Binding-site contacts:
Ligand atom C5 contacts residue ASN67 of chain 39.A at 3.7 Å.
Ligand atom C3 contacts residue ASN67 of chain 39.A at 3.8 Å.
Ligand atom C4 contacts residue ASN67 of chain 39.A at 4.2 Å.
Ligand atom C1 contacts residue ASN67 of chain 39.A at 1.4 Å.
Ligand atom C2 contacts residue ASN67 of chain 39.A at 2.5 Å.
Ligand atom N2 contacts residue ASN67 of chain 39.A at 2.9 Å (h-bond).
Ligand atom C8 contacts residue ASN67 of chain 39.A at 4.2 Å.
Ligand atom C8 contacts residue PHE90 of chain 39.A at 3.9 Å (hydrophobic).
Ligand atom C7 contacts residue ASN67 of chain 39.A at 3.7 Å.
Ligand atom C8 contacts residue MET118 of chain 39.A at 4.3 Å (hydrophobic).
Ligand atom O7 contacts residue ASN67 of chain 39.A at 4.1 Å.
Ligand atom O5 contacts residue ASN67 of chain 39.A at 2.4 Å (h-bond).

Sequence of chain 39.A:
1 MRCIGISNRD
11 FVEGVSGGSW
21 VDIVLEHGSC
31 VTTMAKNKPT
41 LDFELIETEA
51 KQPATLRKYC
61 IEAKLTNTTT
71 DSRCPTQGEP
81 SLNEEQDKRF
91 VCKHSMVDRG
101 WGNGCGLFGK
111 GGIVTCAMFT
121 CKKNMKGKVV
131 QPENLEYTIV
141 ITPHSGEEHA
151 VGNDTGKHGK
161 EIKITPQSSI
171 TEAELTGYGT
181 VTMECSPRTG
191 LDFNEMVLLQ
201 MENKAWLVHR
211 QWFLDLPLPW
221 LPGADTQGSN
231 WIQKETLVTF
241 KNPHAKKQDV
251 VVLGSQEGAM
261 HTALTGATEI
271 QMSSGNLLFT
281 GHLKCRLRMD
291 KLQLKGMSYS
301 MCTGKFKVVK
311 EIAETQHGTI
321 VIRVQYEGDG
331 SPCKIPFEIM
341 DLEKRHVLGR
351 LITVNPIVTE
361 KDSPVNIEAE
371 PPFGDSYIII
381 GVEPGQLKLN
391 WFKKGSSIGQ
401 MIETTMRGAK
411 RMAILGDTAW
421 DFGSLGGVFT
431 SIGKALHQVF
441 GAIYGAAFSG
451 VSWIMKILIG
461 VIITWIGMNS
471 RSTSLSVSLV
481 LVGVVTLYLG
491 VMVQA

A small-molecule ligand and the protein it binds are described below.
Small molecule (SMILES): CC(=O)N[C@@H]1[C@@H](O)[C@H](O)[C@@H](CO)O[C@H]1O